This small molecule binds to this protein.
Small molecule (SMILES): CC(C)(Cc1ccc2ccccc2c1)NC[C@@H](O)COc1cccc(Cl)c1C#N

Binding-site contacts:
Ligand atom C2 contacts residue GLU845 of chain 1.B at 3.4 Å.
Ligand atom C1 contacts residue GLN689 of chain 1.B at 3.8 Å.
Ligand atom O1 contacts residue TYR833 of chain 1.B at 3.7 Å.
Ligand atom C7 contacts residue PHE692 of chain 1.B at 3.6 Å (hydrophobic).
Ligand atom C24 contacts residue PHE829 of chain 1.B at 3.6 Å (hydrophobic).
Ligand atom C16 contacts residue PHE829 of chain 1.B at 4.0 Å (hydrophobic).
Ligand atom C13 contacts residue ILE849 of chain 1.B at 3.8 Å (hydrophobic).
Ligand atom C7 contacts residue TRP826 of chain 1.B at 3.8 Å (hydrophobic).
Ligand atom C4 contacts residue PHE829 of chain 1.B at 3.6 Å (hydrophobic).
Ligand atom C5 contacts residue PHE829 of chain 1.B at 3.9 Å (hydrophobic).
Ligand atom C1 contacts residue GLU845 of chain 1.B at 3.3 Å.
Ligand atom C14 contacts residue PHE829 of chain 1.B at 3.8 Å (hydrophobic).
Ligand atom C13 contacts residue ALA848 of chain 1.B at 3.6 Å (hydrophobic).
Ligand atom N1 contacts residue PHE829 of chain 1.B at 3.5 Å.
Ligand atom C15 contacts residue GLU845 of chain 1.B at 3.5 Å.
Ligand atom O2 contacts residue GLU845 of chain 1.B at 3.2 Å (salt-bridge).
Ligand atom C9 contacts residue TRP826 of chain 1.B at 3.9 Å (hydrophobic).
Ligand atom C16 contacts residue GLU845 of chain 1.B at 3.3 Å.
Ligand atom C3 contacts residue PHE692 of chain 1.B at 3.7 Å (hydrophobic).
Ligand atom C10 contacts residue ALA852 of chain 1.B at 3.9 Å (hydrophobic).
Ligand atom N2 contacts residue GLU845 of chain 1.B at 2.6 Å (salt-bridge).
Ligand atom C14 contacts residue GLU845 of chain 1.B at 3.2 Å.
Ligand atom O2 contacts residue TYR833 of chain 1.B at 3.8 Å.
Ligand atom O1 contacts residue PHE829 of chain 1.B at 3.4 Å.
Ligand atom C13 contacts residue PHE829 of chain 1.B at 4.0 Å (hydrophobic).
Ligand atom C18 contacts residue TYR833 of chain 1.B at 4.0 Å (hydrophobic).
Ligand atom C12 contacts residue ILE849 of chain 1.B at 3.9 Å (hydrophobic).
Ligand atom N1 contacts residue TRP826 of chain 1.B at 3.8 Å.
Ligand atom C3 contacts residue GLN689 of chain 1.B at 3.4 Å.
Ligand atom C4 contacts residue GLU845 of chain 1.B at 3.6 Å.
Ligand atom CL1 contacts residue ILE830 of chain 1.B at 3.9 Å.
Ligand atom C9 contacts residue PHE822 of chain 1.B at 3.7 Å (hydrophobic).
Ligand atom N2 contacts residue GLN689 of chain 1.B at 3.5 Å (h-bond).
Ligand atom C8 contacts residue PHE692 of chain 1.B at 3.5 Å (hydrophobic).
Ligand atom C6 contacts residue PHE692 of chain 1.B at 3.5 Å (hydrophobic).
Ligand atom C8 contacts residue TRP826 of chain 1.B at 3.4 Å (hydrophobic).
Ligand atom C17 contacts residue TYR833 of chain 1.B at 3.6 Å (hydrophobic).
Ligand atom C2 contacts residue GLN689 of chain 1.B at 3.9 Å.
Ligand atom C5 contacts residue GLU845 of chain 1.B at 3.8 Å.
Ligand atom C23 contacts residue TYR833 of chain 1.B at 3.5 Å (hydrophobic).

Sequence of chain 1.B:
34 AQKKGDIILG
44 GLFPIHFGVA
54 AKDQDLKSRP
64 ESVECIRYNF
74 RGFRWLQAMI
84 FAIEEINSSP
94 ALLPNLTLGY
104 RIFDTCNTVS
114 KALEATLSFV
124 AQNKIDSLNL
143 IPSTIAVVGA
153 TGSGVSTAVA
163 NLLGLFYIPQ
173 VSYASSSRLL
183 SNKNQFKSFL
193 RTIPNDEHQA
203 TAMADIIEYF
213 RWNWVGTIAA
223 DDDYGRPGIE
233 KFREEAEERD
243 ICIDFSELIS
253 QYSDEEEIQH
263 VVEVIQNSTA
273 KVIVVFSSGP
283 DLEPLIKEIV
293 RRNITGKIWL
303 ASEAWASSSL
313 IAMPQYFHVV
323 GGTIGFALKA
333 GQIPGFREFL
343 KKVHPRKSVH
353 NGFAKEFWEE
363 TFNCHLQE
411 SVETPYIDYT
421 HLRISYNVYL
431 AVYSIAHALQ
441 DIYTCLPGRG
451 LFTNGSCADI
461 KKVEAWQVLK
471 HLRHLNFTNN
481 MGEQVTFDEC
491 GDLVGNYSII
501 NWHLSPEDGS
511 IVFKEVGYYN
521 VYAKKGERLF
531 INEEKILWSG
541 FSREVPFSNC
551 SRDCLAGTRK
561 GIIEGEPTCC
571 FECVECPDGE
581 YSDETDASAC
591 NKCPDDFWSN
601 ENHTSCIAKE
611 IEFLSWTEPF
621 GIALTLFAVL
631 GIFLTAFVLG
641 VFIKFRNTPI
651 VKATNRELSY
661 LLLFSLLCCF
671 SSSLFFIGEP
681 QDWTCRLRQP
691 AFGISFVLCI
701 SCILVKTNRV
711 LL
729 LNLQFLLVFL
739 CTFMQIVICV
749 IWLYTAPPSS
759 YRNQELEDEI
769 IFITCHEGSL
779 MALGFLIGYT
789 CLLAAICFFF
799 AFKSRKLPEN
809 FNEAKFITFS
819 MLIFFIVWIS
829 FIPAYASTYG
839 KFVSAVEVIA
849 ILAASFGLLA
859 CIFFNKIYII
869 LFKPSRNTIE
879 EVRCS